Sequence of chain 1.E:
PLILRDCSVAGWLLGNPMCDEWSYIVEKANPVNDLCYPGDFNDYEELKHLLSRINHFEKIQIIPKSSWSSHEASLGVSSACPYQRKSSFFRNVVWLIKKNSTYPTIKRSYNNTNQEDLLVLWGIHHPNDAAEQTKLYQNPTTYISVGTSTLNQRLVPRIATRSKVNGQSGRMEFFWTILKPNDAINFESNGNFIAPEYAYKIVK

Binding-site contacts:
Ligand atom C1 contacts residue ASN110 of chain 1.E at 1.4 Å.
Ligand atom N2 contacts residue ASN110 of chain 1.E at 3.0 Å (h-bond).
Ligand atom O5 contacts residue ASN110 of chain 1.E at 2.4 Å (h-bond).
Ligand atom C7 contacts residue ASN110 of chain 1.E at 3.5 Å.
Ligand atom C5 contacts residue ASN110 of chain 1.E at 3.7 Å.
Ligand atom O7 contacts residue ASN110 of chain 1.E at 3.7 Å.
Ligand atom C3 contacts residue ASN110 of chain 1.E at 3.8 Å.
Ligand atom C2 contacts residue ASN110 of chain 1.E at 2.5 Å.
Ligand atom C4 contacts residue ASN110 of chain 1.E at 4.2 Å.

The protein below binds the small molecule below.
Small molecule (SMILES): CC(=O)N[C@@H]1[C@@H](O)[C@H](O)[C@@H](CO)O[C@H]1O